The small molecule below binds the protein below.
Small molecule (SMILES): Nc1ncnc2c1ncn2[C@@H]1O[C@H](CO[P](=O)(O)O[P](=O)(O)NP(=O)(O)O)[C@@H](O)[C@H]1O

Sequence of chain 2.B:
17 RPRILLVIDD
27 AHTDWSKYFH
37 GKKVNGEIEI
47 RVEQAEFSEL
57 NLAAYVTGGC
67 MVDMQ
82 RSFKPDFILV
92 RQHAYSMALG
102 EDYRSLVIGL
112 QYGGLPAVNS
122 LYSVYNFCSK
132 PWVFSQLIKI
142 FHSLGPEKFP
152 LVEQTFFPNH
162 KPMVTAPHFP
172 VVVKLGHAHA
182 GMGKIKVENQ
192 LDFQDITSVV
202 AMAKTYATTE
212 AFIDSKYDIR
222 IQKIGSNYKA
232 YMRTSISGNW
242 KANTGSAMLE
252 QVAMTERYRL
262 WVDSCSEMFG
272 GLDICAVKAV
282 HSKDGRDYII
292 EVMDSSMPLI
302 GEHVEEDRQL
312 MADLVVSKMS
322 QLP

Binding-site contacts:
Ligand atom O4' contacts residue LYS242 of chain 2.B at 3.4 Å.
Ligand atom O2B contacts residue ALA181 of chain 2.B at 3.5 Å (h-bond).
Ligand atom N3B contacts residue LYS131 of chain 2.B at 3.6 Å.
Ligand atom O1B contacts residue HIS180 of chain 2.B at 3.3 Å.
Ligand atom O3' contacts residue LYS279 of chain 2.B at 2.9 Å (salt-bridge).
Ligand atom O2B contacts residue GLY182 of chain 2.B at 2.8 Å (h-bond).
Ligand atom O2' contacts residue TRP241 of chain 2.B at 3.5 Å (h-bond).
Ligand atom N7 contacts residue LYS175 of chain 2.B at 2.9 Å (salt-bridge).
Ligand atom O2G contacts residue GLU292 of chain 2.B at 3.0 Å (salt-bridge).
Ligand atom C8 contacts residue LYS175 of chain 2.B at 3.4 Å.
Ligand atom N1 contacts residue ILE214 of chain 2.B at 3.1 Å (h-bond).
Ligand atom N6 contacts residue ALA212 of chain 2.B at 3.1 Å (h-bond).
Ligand atom O1G contacts residue HIS180 of chain 2.B at 3.0 Å (h-bond).
Ligand atom O3G contacts residue ALA181 of chain 2.B at 2.8 Å (h-bond).
Ligand atom O3A contacts residue LYS185 of chain 2.B at 3.0 Å.
Ligand atom O1B contacts residue ALA181 of chain 2.B at 3.4 Å (h-bond).
Ligand atom O1B contacts residue ALA179 of chain 2.B at 3.3 Å (h-bond).
Ligand atom C1' contacts residue TRP241 of chain 2.B at 3.6 Å (hydrophobic).
Ligand atom O1B contacts residue GLY182 of chain 2.B at 3.6 Å (h-bond).
Ligand atom O2' contacts residue ALA243 of chain 2.B at 3.1 Å (h-bond).
Ligand atom C8 contacts residue ILE291 of chain 2.B at 3.6 Å (hydrophobic).
Ligand atom PG contacts residue GLU292 of chain 2.B at 3.4 Å.
Ligand atom C5' contacts residue ASN244 of chain 2.B at 3.3 Å.
Ligand atom O2B contacts residue ASN244 of chain 2.B at 2.7 Å (h-bond).
Ligand atom N7 contacts residue GLU211 of chain 2.B at 3.3 Å (salt-bridge).
Ligand atom C4' contacts residue ASN244 of chain 2.B at 3.3 Å.
Ligand atom O2' contacts residue ASP219 of chain 2.B at 2.5 Å (salt-bridge).
Ligand atom N6 contacts residue GLU211 of chain 2.B at 2.7 Å (salt-bridge).
Ligand atom C2' contacts residue ASP219 of chain 2.B at 3.2 Å.
Ligand atom O1A contacts residue LYS279 of chain 2.B at 2.6 Å (salt-bridge).
Ligand atom N3B contacts residue GLU292 of chain 2.B at 3.2 Å (salt-bridge).
Ligand atom O2G contacts residue SO41 of chain 2.P at 3.1 Å (h-bond).
Ligand atom O1B contacts residue LYS131 of chain 2.B at 3.1 Å (salt-bridge).
Ligand atom O1G contacts residue GLU292 of chain 2.B at 3.0 Å (salt-bridge).
Ligand atom C2 contacts residue ILE214 of chain 2.B at 3.2 Å (hydrophobic).
Ligand atom O1A contacts residue GLU292 of chain 2.B at 3.3 Å (salt-bridge).
Ligand atom O1B contacts residue LYS185 of chain 2.B at 2.5 Å (salt-bridge).
Ligand atom O1G contacts residue LYS131 of chain 2.B at 2.9 Å (salt-bridge).
Ligand atom O2A contacts residue LYS175 of chain 2.B at 2.9 Å (salt-bridge).
Ligand atom O3' contacts residue ASP219 of chain 2.B at 2.7 Å (salt-bridge).